Sequence of chain 1.A:
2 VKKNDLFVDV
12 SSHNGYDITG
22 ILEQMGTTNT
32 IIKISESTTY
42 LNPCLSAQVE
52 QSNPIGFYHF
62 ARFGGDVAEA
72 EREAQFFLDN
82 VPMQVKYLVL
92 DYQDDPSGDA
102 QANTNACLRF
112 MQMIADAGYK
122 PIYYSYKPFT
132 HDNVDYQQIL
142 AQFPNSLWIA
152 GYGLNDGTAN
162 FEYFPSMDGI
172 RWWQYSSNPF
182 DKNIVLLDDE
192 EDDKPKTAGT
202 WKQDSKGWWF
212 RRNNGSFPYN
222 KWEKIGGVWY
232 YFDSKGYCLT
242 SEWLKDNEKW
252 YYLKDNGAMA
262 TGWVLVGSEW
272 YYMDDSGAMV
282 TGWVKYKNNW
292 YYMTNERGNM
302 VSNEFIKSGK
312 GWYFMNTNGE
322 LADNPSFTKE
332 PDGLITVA

This protein binds this small molecule.
Small molecule (SMILES): C[C@H](N)C(=O)O

Binding-site contacts:
Ligand atom CB contacts residue TYR153 of chain 1.A at 4.2 Å (hydrophobic).
Ligand atom CB contacts residue MUB1 of chain 1.B at 3.7 Å.
Ligand atom CA contacts residue GLY154 of chain 1.A at 3.5 Å.
Ligand atom CB contacts residue ASN156 of chain 1.A at 4.2 Å.
Ligand atom CA contacts residue TYR153 of chain 1.A at 3.8 Å (hydrophobic).
Ligand atom O contacts residue MUB1 of chain 1.B at 3.2 Å (h-bond).
Ligand atom C contacts residue GLY154 of chain 1.A at 3.6 Å.
Ligand atom N contacts residue DGN1 of chain 1.E at 3.7 Å.
Ligand atom CB contacts residue DGN1 of chain 1.E at 3.1 Å.
Ligand atom CA contacts residue MUB1 of chain 1.B at 2.5 Å.
Ligand atom N contacts residue MUB1 of chain 1.B at 1.3 Å.
Ligand atom CA contacts residue DGN1 of chain 1.E at 2.4 Å.
Ligand atom C contacts residue MUB1 of chain 1.B at 3.2 Å.
Ligand atom N contacts residue TYR153 of chain 1.A at 3.7 Å.
Ligand atom CB contacts residue GLY154 of chain 1.A at 3.6 Å.
Ligand atom O contacts residue DGN1 of chain 1.E at 2.3 Å (h-bond).
Ligand atom C contacts residue DGN1 of chain 1.E at 1.3 Å.